A small-molecule ligand and the protein it binds are described below.
Small molecule (SMILES): CC(=O)N[C@@H]1[C@@H](O)[C@H](O)[C@@H](CO)O[C@H]1O

Sequence of chain 1.C:
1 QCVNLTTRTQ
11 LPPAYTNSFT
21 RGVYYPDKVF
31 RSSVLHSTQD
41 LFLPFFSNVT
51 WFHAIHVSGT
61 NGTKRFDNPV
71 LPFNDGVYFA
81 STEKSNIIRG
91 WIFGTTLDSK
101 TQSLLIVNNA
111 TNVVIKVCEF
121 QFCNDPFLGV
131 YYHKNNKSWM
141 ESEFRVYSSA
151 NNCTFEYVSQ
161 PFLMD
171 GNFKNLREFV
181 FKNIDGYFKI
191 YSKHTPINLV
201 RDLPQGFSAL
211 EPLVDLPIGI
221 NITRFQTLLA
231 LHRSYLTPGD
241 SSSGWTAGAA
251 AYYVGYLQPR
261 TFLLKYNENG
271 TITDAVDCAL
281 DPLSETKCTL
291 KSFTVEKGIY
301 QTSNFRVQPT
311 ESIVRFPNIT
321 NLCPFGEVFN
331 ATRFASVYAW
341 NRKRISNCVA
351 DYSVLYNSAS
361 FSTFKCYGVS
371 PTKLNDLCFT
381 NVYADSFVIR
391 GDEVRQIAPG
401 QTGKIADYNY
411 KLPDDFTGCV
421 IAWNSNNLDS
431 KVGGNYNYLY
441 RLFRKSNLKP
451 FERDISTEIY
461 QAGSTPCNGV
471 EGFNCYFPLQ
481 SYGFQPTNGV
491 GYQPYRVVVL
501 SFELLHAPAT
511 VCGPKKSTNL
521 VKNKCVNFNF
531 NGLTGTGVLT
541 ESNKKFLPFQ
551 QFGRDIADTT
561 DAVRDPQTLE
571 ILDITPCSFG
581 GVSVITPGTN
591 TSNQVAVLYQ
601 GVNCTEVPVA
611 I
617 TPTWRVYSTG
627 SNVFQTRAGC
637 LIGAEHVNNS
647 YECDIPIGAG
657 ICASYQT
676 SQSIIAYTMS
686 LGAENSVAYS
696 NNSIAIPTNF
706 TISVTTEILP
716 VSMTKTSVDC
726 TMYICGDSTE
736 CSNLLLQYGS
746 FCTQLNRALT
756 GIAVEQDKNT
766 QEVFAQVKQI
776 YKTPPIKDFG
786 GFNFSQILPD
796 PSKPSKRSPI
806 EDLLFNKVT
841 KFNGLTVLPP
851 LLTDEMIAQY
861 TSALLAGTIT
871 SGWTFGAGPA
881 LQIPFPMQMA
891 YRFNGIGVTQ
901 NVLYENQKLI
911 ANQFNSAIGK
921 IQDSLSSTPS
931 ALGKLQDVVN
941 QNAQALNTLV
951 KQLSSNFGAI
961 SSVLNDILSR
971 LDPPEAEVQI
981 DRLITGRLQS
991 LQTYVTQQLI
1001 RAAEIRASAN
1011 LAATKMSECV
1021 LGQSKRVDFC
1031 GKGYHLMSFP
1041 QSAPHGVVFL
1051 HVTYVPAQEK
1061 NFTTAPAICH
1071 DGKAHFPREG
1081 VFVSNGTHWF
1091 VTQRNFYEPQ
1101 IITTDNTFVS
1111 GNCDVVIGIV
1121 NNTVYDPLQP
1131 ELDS

Binding-site contacts:
Ligand atom C1 contacts residue ASN152 of chain 1.C at 1.4 Å.
Ligand atom N2 contacts residue ASN152 of chain 1.C at 2.9 Å (h-bond).
Ligand atom C3 contacts residue ASN152 of chain 1.C at 3.8 Å.
Ligand atom C5 contacts residue ASN151 of chain 1.C at 3.5 Å.
Ligand atom C1 contacts residue ASN151 of chain 1.C at 4.1 Å.
Ligand atom C7 contacts residue ASN152 of chain 1.C at 3.9 Å.
Ligand atom C5 contacts residue ASN152 of chain 1.C at 3.7 Å.
Ligand atom C6 contacts residue ASN151 of chain 1.C at 3.2 Å.
Ligand atom C2 contacts residue ASN152 of chain 1.C at 2.5 Å.
Ligand atom C4 contacts residue ASN152 of chain 1.C at 4.3 Å.
Ligand atom O5 contacts residue ASN151 of chain 1.C at 3.2 Å (h-bond).
Ligand atom O5 contacts residue ASN152 of chain 1.C at 2.4 Å (h-bond).